Binding-site contacts:
Ligand atom C4 contacts residue ASN249 of chain 1.A at 4.2 Å.
Ligand atom C8 contacts residue ASN249 of chain 1.A at 4.4 Å.
Ligand atom C5 contacts residue ASN249 of chain 1.A at 3.7 Å.
Ligand atom C5 contacts residue LYS372 of chain 1.A at 4.0 Å.
Ligand atom O6 contacts residue LYS372 of chain 1.A at 4.3 Å.
Ligand atom C1 contacts residue ASN249 of chain 1.A at 1.4 Å.
Ligand atom O7 contacts residue ASN249 of chain 1.A at 4.2 Å.
Ligand atom C8 contacts residue GLU197 of chain 1.A at 3.9 Å.
Ligand atom C8 contacts residue TYR226 of chain 1.A at 4.2 Å (hydrophobic).
Ligand atom C1 contacts residue LYS372 of chain 1.A at 3.6 Å.
Ligand atom O7 contacts residue HIS227 of chain 1.A at 4.3 Å.
Ligand atom C2 contacts residue ASN249 of chain 1.A at 2.5 Å.
Ligand atom C7 contacts residue ASN249 of chain 1.A at 3.8 Å.
Ligand atom O5 contacts residue ASN249 of chain 1.A at 2.4 Å (h-bond).
Ligand atom C7 contacts residue HIS227 of chain 1.A at 4.4 Å.
Ligand atom C8 contacts residue GLY225 of chain 1.A at 3.7 Å.
Ligand atom C6 contacts residue LYS372 of chain 1.A at 4.3 Å.
Ligand atom O5 contacts residue LYS372 of chain 1.A at 3.4 Å.
Ligand atom N2 contacts residue ASN249 of chain 1.A at 2.9 Å (h-bond).
Ligand atom O6 contacts residue ARG377 of chain 1.A at 4.2 Å.
Ligand atom C3 contacts residue ASN249 of chain 1.A at 3.8 Å.

Sequence of chain 1.A:
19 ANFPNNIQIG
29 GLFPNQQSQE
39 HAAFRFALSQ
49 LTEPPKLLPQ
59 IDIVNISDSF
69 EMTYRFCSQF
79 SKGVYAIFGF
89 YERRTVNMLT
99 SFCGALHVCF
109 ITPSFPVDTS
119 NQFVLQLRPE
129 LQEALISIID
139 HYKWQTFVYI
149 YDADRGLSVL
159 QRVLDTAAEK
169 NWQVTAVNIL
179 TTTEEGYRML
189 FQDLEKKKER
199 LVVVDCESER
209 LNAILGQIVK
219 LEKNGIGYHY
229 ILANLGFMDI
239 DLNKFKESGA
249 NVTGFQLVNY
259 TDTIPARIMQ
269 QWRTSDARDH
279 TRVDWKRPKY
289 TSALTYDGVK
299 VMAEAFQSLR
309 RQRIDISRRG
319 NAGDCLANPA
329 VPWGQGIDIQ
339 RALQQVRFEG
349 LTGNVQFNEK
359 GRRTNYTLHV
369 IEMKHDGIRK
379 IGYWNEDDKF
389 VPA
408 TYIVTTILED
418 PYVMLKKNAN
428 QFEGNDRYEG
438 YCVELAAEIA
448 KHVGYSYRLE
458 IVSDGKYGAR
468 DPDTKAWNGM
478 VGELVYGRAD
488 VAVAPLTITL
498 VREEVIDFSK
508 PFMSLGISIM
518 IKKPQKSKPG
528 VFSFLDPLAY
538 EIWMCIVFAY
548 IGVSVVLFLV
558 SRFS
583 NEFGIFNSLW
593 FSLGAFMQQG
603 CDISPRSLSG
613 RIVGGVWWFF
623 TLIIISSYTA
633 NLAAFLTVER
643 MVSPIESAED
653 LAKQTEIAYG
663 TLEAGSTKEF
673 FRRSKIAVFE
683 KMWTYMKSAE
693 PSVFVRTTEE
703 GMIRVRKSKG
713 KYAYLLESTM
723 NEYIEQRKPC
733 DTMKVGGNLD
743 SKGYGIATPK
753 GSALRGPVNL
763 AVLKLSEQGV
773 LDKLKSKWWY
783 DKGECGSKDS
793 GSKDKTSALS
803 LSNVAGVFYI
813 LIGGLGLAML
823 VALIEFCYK

A protein and the small-molecule ligand that binds it are described below.
Small molecule (SMILES): CC(=O)N[C@@H]1[C@@H](O)[C@H](O)[C@@H](CO)O[C@H]1O